Sequence of chain 1.A:
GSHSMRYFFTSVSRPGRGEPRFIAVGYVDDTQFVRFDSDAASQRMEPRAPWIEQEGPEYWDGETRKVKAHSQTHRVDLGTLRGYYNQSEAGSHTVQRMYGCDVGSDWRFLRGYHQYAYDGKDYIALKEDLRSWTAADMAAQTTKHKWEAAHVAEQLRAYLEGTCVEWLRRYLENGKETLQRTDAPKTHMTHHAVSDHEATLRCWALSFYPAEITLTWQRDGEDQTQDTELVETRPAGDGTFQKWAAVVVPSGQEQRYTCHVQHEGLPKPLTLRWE

Binding-site contacts:
Ligand atom N contacts residue TYR99 of chain 1.A at 3.0 Å (h-bond).
Ligand atom CAJ contacts residue ASP77 of chain 1.A at 3.3 Å.
Ligand atom CA contacts residue GLU63 of chain 1.A at 3.5 Å.
Ligand atom O contacts residue LYS66 of chain 1.A at 3.2 Å (salt-bridge).
Ligand atom CG contacts residue GLU63 of chain 1.A at 2.9 Å.
Ligand atom CB contacts residue TYR99 of chain 1.A at 3.3 Å (hydrophobic).
Ligand atom CZ contacts residue TRP147 of chain 1.A at 3.5 Å (hydrophobic).
Ligand atom O contacts residue TYR159 of chain 1.A at 2.9 Å (h-bond).
Ligand atom OAC contacts residue VAL76 of chain 1.A at 3.3 Å.
Ligand atom CA contacts residue TYR7 of chain 1.A at 3.3 Å (hydrophobic).
Ligand atom CA contacts residue THR143 of chain 1.A at 3.6 Å.
Ligand atom CG1 contacts residue TYR116 of chain 1.A at 3.5 Å (hydrophobic).
Ligand atom O contacts residue HIS70 of chain 1.A at 3.0 Å.
Ligand atom N contacts residue TYR7 of chain 1.A at 3.5 Å (h-bond).
Ligand atom CE contacts residue THR163 of chain 1.A at 3.2 Å.
Ligand atom CE2 contacts residue TRP147 of chain 1.A at 3.4 Å (hydrophobic).
Ligand atom N contacts residue ASP77 of chain 1.A at 3.0 Å (salt-bridge).
Ligand atom O contacts residue LYS146 of chain 1.A at 2.7 Å (salt-bridge).
Ligand atom CD1 contacts residue TYR159 of chain 1.A at 3.4 Å (hydrophobic).
Ligand atom CA contacts residue TYR171 of chain 1.A at 3.3 Å (hydrophobic).
Ligand atom CG2 contacts residue TYR7 of chain 1.A at 3.1 Å (hydrophobic).
Ligand atom SE contacts residue TRP167 of chain 1.A at 3.4 Å.
Ligand atom CB contacts residue TYR171 of chain 1.A at 3.6 Å (hydrophobic).
Ligand atom C contacts residue TYR7 of chain 1.A at 3.5 Å (hydrophobic).
Ligand atom O contacts residue TYR159 of chain 1.A at 3.6 Å.
Ligand atom CD2 contacts residue ARG97 of chain 1.A at 3.1 Å.
Ligand atom O contacts residue THR143 of chain 1.A at 2.7 Å (h-bond).
Ligand atom OXT contacts residue TYR84 of chain 1.A at 3.5 Å (h-bond).
Ligand atom N contacts residue TYR159 of chain 1.A at 3.6 Å.
Ligand atom CG2 contacts residue ASP77 of chain 1.A at 3.5 Å.
Ligand atom CE contacts residue LYS66 of chain 1.A at 3.1 Å.
Ligand atom O contacts residue TYR84 of chain 1.A at 2.8 Å (h-bond).
Ligand atom O contacts residue TRP147 of chain 1.A at 2.9 Å (h-bond).
Ligand atom C contacts residue TYR159 of chain 1.A at 3.5 Å (hydrophobic).
Ligand atom CG1 contacts residue TRP147 of chain 1.A at 3.6 Å (hydrophobic).
Ligand atom CAF contacts residue THR73 of chain 1.A at 3.4 Å.
Ligand atom N contacts residue GLU63 of chain 1.A at 3.1 Å (salt-bridge).
Ligand atom CB contacts residue TYR99 of chain 1.A at 3.3 Å (hydrophobic).
Ligand atom N contacts residue TYR7 of chain 1.A at 2.9 Å (h-bond).
Ligand atom N contacts residue TYR171 of chain 1.A at 2.7 Å (h-bond).

A small-molecule ligand and the protein it binds are described below.
Small molecule (SMILES): CC[C@H](C)[C@H](NC(=O)[C@@H](N)CC[Se]C)C(=O)N[C@@H](CC(C)C)C(=O)NCC(=O)N[C@@H](C(=O)N[C@H](C(=O)N[C@@H](Cc1ccccc1)C(=O)N[C@@H](CC(=O)N[C@H](C(=O)O)C(C)C)c1ccccc1[N+](=O)O)C(C)C)c1ccccc1[N+](=O)O